Sequence of chain 1.B:
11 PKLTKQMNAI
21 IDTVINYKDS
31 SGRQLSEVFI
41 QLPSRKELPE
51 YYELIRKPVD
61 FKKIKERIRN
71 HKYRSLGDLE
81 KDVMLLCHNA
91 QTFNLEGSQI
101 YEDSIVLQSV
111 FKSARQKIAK

Binding-site contacts:
Ligand atom C11 contacts residue VAL38 of chain 1.B at 3.7 Å (hydrophobic).
Ligand atom N13 contacts residue ILE100 of chain 1.B at 3.7 Å.
Ligand atom C12 contacts residue VAL38 of chain 1.B at 3.8 Å (hydrophobic).
Ligand atom C5 contacts residue VAL38 of chain 1.B at 3.8 Å (hydrophobic).
Ligand atom C4 contacts residue GLN41 of chain 1.B at 3.5 Å.
Ligand atom C3 contacts residue LEU42 of chain 1.B at 3.8 Å (hydrophobic).
Ligand atom C1 contacts residue PHE39 of chain 1.B at 3.9 Å (hydrophobic).
Ligand atom C8 contacts residue ILE100 of chain 1.B at 3.5 Å (hydrophobic).
Ligand atom C3 contacts residue ASP60 of chain 1.B at 3.8 Å.
Ligand atom BR1 contacts residue LEU86 of chain 1.B at 3.0 Å.
Ligand atom N9 contacts residue ILE100 of chain 1.B at 3.4 Å.
Ligand atom C29 contacts residue PHE93 of chain 1.B at 3.8 Å (hydrophobic).
Ligand atom C11 contacts residue PRO43 of chain 1.B at 3.7 Å (hydrophobic).
Ligand atom C20 contacts residue ASN94 of chain 1.B at 3.3 Å.
Ligand atom C16 contacts residue PRO43 of chain 1.B at 3.7 Å (hydrophobic).
Ligand atom C3 contacts residue PHE39 of chain 1.B at 3.5 Å (hydrophobic).
Ligand atom C4 contacts residue VAL38 of chain 1.B at 3.1 Å (hydrophobic).
Ligand atom C23 contacts residue GLU47 of chain 1.B at 3.8 Å.
Ligand atom C28 contacts residue PHE93 of chain 1.B at 3.7 Å (hydrophobic).
Ligand atom O14 contacts residue ALA90 of chain 1.B at 3.2 Å.
Ligand atom C16 contacts residue VAL38 of chain 1.B at 3.3 Å (hydrophobic).
Ligand atom C2 contacts residue VAL59 of chain 1.B at 3.4 Å (hydrophobic).
Ligand atom N9 contacts residue ASN94 of chain 1.B at 3.3 Å (h-bond).
Ligand atom C22 contacts residue GLU47 of chain 1.B at 3.6 Å.
Ligand atom O14 contacts residue TYR51 of chain 1.B at 2.7 Å (h-bond).
Ligand atom BR1 contacts residue TYR51 of chain 1.B at 3.4 Å.
Ligand atom N9 contacts residue TYR51 of chain 1.B at 3.7 Å.
Ligand atom BR1 contacts residue ALA90 of chain 1.B at 3.6 Å.
Ligand atom C10 contacts residue TYR51 of chain 1.B at 3.4 Å (hydrophobic).
Ligand atom C10 contacts residue ASN94 of chain 1.B at 3.8 Å.
Ligand atom C28 contacts residue LEU48 of chain 1.B at 3.8 Å (hydrophobic).
Ligand atom C27 contacts residue ILE100 of chain 1.B at 3.9 Å (hydrophobic).
Ligand atom C1 contacts residue TYR51 of chain 1.B at 3.5 Å (hydrophobic).
Ligand atom C4 contacts residue PHE39 of chain 1.B at 3.8 Å (hydrophobic).
Ligand atom O14 contacts residue ASN94 of chain 1.B at 3.5 Å (h-bond).
Ligand atom C27 contacts residue ASN94 of chain 1.B at 3.4 Å.
Ligand atom C4 contacts residue LEU42 of chain 1.B at 3.7 Å (hydrophobic).
Ligand atom C6 contacts residue TYR51 of chain 1.B at 3.6 Å (hydrophobic).
Ligand atom C3 contacts residue VAL38 of chain 1.B at 3.8 Å (hydrophobic).
Ligand atom C16 contacts residue GLN41 of chain 1.B at 3.3 Å.

A protein and the small-molecule ligand that binds it are described below.
Small molecule (SMILES): O=c1nc2n(C3CCCC3)c3cc(C4CCNCC4)ccc3n2c2cccc(Br)c12